This protein binds this small molecule.
Small molecule (SMILES): CC(C)CCC[C@@H](C)[C@H]1CC[C@H]2[C@@H]3CC=C4C[C@@H](O)CC[C@]4(C)[C@H]3CC[C@]12C

Binding-site contacts:
Ligand atom C5 contacts residue PHE727 of chain 1.A at 4.4 Å (hydrophobic).
Ligand atom C27 contacts residue ALA720 of chain 1.A at 4.5 Å (hydrophobic).
Ligand atom C21 contacts residue ALA720 of chain 1.A at 3.7 Å (hydrophobic).
Ligand atom C25 contacts residue ALA720 of chain 1.A at 4.0 Å (hydrophobic).
Ligand atom C26 contacts residue TRP719 of chain 1.A at 3.7 Å (hydrophobic).
Ligand atom C1 contacts residue PHE724 of chain 1.A at 3.8 Å (hydrophobic).
Ligand atom C26 contacts residue ALA720 of chain 1.A at 3.6 Å (hydrophobic).
Ligand atom C25 contacts residue TRP719 of chain 1.A at 4.1 Å (hydrophobic).
Ligand atom C25 contacts residue ILE687 of chain 1.A at 4.3 Å (hydrophobic).
Ligand atom C27 contacts residue ILE683 of chain 1.A at 3.7 Å (hydrophobic).
Ligand atom C11 contacts residue PHE724 of chain 1.A at 3.9 Å (hydrophobic).
Ligand atom C24 contacts residue ILE684 of chain 1.A at 4.5 Å (hydrophobic).
Ligand atom C27 contacts residue TRP719 of chain 1.A at 3.7 Å (hydrophobic).
Ligand atom C9 contacts residue PHE724 of chain 1.A at 4.3 Å (hydrophobic).
Ligand atom C27 contacts residue ILE687 of chain 1.A at 4.0 Å (hydrophobic).
Ligand atom C7 contacts residue PHE727 of chain 1.A at 3.7 Å (hydrophobic).
Ligand atom C26 contacts residue ILE687 of chain 1.A at 3.6 Å (hydrophobic).
Ligand atom C6 contacts residue PHE727 of chain 1.A at 3.5 Å (hydrophobic).
Ligand atom C12 contacts residue PHE724 of chain 1.A at 4.2 Å (hydrophobic).
Ligand atom C26 contacts residue LEU716 of chain 1.A at 4.2 Å (hydrophobic).

Sequence of chain 1.A:
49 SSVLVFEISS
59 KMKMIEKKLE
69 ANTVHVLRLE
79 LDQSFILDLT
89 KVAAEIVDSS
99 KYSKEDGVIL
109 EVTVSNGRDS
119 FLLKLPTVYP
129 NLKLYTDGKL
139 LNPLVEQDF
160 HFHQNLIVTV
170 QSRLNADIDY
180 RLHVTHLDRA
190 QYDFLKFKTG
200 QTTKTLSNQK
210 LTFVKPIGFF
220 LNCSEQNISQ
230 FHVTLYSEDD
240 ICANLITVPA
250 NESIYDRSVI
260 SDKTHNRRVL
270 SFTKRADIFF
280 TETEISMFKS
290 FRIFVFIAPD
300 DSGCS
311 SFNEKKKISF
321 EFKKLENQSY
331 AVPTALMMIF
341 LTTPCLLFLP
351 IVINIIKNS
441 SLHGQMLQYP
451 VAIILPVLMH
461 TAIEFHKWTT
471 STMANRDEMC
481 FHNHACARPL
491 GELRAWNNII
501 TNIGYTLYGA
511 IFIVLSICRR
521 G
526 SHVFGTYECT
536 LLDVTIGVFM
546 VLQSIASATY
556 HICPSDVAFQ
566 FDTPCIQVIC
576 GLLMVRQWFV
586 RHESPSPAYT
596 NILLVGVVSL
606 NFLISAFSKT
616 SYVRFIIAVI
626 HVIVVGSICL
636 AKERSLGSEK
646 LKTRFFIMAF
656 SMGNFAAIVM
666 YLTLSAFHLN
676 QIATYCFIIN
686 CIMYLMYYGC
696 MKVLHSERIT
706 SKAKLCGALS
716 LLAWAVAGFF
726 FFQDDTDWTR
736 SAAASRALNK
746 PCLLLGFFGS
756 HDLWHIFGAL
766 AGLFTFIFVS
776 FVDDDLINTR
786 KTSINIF